Sequence of chain 1.A:
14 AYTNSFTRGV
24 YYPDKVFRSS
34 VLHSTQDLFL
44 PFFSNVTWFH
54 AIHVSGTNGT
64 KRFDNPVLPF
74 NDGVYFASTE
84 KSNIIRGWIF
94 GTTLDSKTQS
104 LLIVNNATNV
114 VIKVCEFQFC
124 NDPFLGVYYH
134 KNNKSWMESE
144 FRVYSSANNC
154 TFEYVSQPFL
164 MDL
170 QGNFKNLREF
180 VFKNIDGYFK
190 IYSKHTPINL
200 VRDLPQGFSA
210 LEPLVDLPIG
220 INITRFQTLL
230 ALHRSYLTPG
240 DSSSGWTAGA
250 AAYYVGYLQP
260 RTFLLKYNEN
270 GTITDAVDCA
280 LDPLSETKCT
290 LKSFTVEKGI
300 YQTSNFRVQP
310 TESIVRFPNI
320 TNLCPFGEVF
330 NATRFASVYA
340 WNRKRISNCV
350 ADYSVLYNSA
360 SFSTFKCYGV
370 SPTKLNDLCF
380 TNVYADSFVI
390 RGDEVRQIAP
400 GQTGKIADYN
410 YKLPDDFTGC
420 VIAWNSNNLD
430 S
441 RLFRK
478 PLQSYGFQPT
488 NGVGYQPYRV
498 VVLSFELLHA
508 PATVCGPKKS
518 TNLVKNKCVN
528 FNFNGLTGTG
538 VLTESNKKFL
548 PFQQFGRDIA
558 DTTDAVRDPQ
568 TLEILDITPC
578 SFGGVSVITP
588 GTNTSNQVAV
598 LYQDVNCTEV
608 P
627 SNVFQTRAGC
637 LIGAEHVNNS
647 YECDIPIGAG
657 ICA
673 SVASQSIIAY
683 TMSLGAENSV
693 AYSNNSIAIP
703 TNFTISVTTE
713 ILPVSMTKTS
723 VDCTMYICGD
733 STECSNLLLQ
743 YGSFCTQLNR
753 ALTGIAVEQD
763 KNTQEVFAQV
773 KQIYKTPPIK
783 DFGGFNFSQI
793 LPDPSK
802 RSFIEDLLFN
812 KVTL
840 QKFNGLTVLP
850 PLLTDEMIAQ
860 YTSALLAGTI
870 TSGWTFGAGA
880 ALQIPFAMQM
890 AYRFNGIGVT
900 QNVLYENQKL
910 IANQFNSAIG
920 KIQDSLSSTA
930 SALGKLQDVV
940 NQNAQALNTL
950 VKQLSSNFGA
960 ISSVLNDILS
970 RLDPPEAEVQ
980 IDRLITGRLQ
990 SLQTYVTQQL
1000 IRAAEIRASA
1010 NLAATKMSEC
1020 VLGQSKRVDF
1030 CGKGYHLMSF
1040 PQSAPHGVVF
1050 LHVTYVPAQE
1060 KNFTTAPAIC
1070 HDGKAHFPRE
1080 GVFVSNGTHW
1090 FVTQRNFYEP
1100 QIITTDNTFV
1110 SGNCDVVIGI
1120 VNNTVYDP

A protein and the small-molecule ligand that binds it are described below.
Small molecule (SMILES): CC(=O)N[C@H]1[C@H](O[C@H]2[C@H](O)[C@@H](NC(C)=O)CO[C@@H]2CO)O[C@H](CO)[C@@H](O)[C@@H]1O

Binding-site contacts:
Ligand atom C1 contacts residue ASN152 of chain 1.A at 1.4 Å.
Ligand atom N2 contacts residue ASN152 of chain 1.A at 3.2 Å (h-bond).
Ligand atom C5 contacts residue ASN152 of chain 1.A at 3.5 Å.
Ligand atom C2 contacts residue ASN152 of chain 1.A at 2.5 Å.
Ligand atom C7 contacts residue ASN152 of chain 1.A at 4.2 Å.
Ligand atom C3 contacts residue ASN152 of chain 1.A at 3.8 Å.
Ligand atom C6 contacts residue ASN152 of chain 1.A at 4.0 Å.
Ligand atom C4 contacts residue ASN152 of chain 1.A at 4.0 Å.
Ligand atom O6 contacts residue ASN152 of chain 1.A at 3.8 Å.
Ligand atom O5 contacts residue ASN152 of chain 1.A at 2.1 Å (h-bond).
Ligand atom C1 contacts residue ASN151 of chain 1.A at 4.5 Å.